Sequence of chain 37.C:
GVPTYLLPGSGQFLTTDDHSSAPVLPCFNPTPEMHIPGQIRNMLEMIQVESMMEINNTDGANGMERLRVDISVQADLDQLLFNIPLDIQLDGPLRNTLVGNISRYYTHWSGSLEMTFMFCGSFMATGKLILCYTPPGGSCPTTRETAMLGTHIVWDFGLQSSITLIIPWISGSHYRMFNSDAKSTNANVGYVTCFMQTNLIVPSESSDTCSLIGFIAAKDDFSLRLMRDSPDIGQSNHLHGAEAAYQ

Sequence of chain 37.A:
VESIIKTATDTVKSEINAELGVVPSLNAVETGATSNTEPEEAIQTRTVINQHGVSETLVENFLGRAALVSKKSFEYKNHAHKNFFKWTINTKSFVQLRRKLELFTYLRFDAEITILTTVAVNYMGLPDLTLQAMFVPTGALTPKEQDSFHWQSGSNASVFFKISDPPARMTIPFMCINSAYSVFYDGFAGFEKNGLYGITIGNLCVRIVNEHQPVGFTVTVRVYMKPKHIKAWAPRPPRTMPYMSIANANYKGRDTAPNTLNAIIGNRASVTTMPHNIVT

Sequence of chain 38.C:
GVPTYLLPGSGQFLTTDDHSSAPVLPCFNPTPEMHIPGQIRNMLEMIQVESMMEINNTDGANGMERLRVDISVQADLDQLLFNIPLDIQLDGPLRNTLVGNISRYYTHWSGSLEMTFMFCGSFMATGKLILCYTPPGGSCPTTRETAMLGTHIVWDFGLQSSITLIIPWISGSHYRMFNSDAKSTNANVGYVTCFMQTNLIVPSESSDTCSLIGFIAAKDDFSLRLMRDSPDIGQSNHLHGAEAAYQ

A small-molecule ligand and the protein it binds are described below.
Small molecule (SMILES): Cc1cc(CCCOc2c(C)cc(-c3noc(C(F)(F)F)n3)cc2C)on1

Binding-site contacts:
Ligand atom CM6 contacts residue ILE95 of chain 37.A at 3.9 Å (hydrophobic).
Ligand atom C1C contacts residue TYR193 of chain 37.A at 3.9 Å (hydrophobic).
Ligand atom F3 contacts residue VAL24 of chain 37.C at 3.3 Å.
Ligand atom N2 contacts residue PHE115 of chain 37.A at 3.7 Å.
Ligand atom C3A contacts residue LEU220 of chain 37.A at 4.0 Å (hydrophobic).
Ligand atom O1B contacts residue ILE119 of chain 37.A at 3.9 Å.
Ligand atom N3A contacts residue ILE184 of chain 37.A at 3.9 Å.
Ligand atom C6B contacts residue ILE119 of chain 37.A at 3.8 Å (hydrophobic).
Ligand atom F1 contacts residue MET182 of chain 37.A at 3.2 Å.
Ligand atom C3B contacts residue ILE184 of chain 37.A at 3.5 Å (hydrophobic).
Ligand atom C4 contacts residue TYR193 of chain 37.A at 3.9 Å (hydrophobic).
Ligand atom C5 contacts residue TYR193 of chain 37.A at 4.0 Å (hydrophobic).
Ligand atom F2 contacts residue ALA169 of chain 37.A at 3.6 Å.
Ligand atom C2A contacts residue LEU220 of chain 37.A at 3.8 Å (hydrophobic).
Ligand atom C4 contacts residue ILE217 of chain 37.A at 4.0 Å (hydrophobic).
Ligand atom C5B contacts residue ILE119 of chain 37.A at 3.9 Å (hydrophobic).
Ligand atom N1A contacts residue ILE119 of chain 37.A at 3.8 Å.
Ligand atom CM2 contacts residue ILE184 of chain 37.A at 3.8 Å (hydrophobic).
Ligand atom F3 contacts residue PHE147 of chain 37.A at 3.5 Å.
Ligand atom CM2 contacts residue ILE95 of chain 37.A at 4.0 Å (hydrophobic).
Ligand atom O1 contacts residue THR97 of chain 37.A at 3.8 Å.
Ligand atom N2 contacts residue THR97 of chain 37.A at 3.8 Å.
Ligand atom F1 contacts residue VAL171 of chain 37.A at 3.8 Å.
Ligand atom CM6 contacts residue ILE119 of chain 37.A at 4.0 Å (hydrophobic).
Ligand atom O1 contacts residue PHE115 of chain 37.A at 3.4 Å.
Ligand atom N1A contacts residue LEU220 of chain 37.A at 3.3 Å.
Ligand atom F2 contacts residue VAL171 of chain 37.A at 3.9 Å.
Ligand atom C2B contacts residue ILE184 of chain 37.A at 3.8 Å (hydrophobic).
Ligand atom F2 contacts residue PHE147 of chain 37.A at 3.8 Å.
Ligand atom O1A contacts residue ILE121 of chain 37.A at 3.8 Å.
Ligand atom F2 contacts residue ALA145 of chain 37.A at 2.8 Å.
Ligand atom N3A contacts residue PHE147 of chain 37.A at 3.9 Å.
Ligand atom O1A contacts residue LEU220 of chain 37.A at 3.4 Å.
Ligand atom C6B contacts residue ILE95 of chain 37.A at 4.0 Å (hydrophobic).
Ligand atom C1B contacts residue ILE95 of chain 37.A at 3.6 Å (hydrophobic).
Ligand atom C2B contacts residue ILE95 of chain 37.A at 3.8 Å (hydrophobic).
Ligand atom CM2 contacts residue PHE147 of chain 37.A at 3.8 Å (hydrophobic).
Ligand atom CM2 contacts residue ILE217 of chain 37.A at 3.4 Å (hydrophobic).
Ligand atom CM6 contacts residue TRP93 of chain 37.A at 3.7 Å (hydrophobic).
Ligand atom F3 contacts residue ALA169 of chain 37.A at 3.7 Å.